Binding-site contacts:
Ligand atom C2 contacts residue LYS38 of chain 1.A at 3.7 Å.
Ligand atom O1 contacts residue SER88 of chain 1.A at 3.5 Å (h-bond).
Ligand atom C12 contacts residue ASP132 of chain 1.A at 3.6 Å.
Ligand atom C2 contacts residue ALA36 of chain 1.A at 3.5 Å (hydrophobic).
Ligand atom C1 contacts residue ALA36 of chain 1.A at 3.7 Å (hydrophobic).
Ligand atom N7 contacts residue LEU85 of chain 1.A at 3.0 Å (h-bond).
Ligand atom C11 contacts residue ASP132 of chain 1.A at 3.8 Å.
Ligand atom C18 contacts residue ASP132 of chain 1.A at 3.0 Å.
Ligand atom N2 contacts residue ILE23 of chain 1.A at 3.5 Å.
Ligand atom C22 contacts residue LEU135 of chain 1.A at 3.6 Å (hydrophobic).
Ligand atom C2 contacts residue MET82 of chain 1.A at 3.7 Å (hydrophobic).
Ligand atom C21 contacts residue MET82 of chain 1.A at 3.6 Å (hydrophobic).
Ligand atom C4 contacts residue MET82 of chain 1.A at 3.3 Å (hydrophobic).
Ligand atom N1 contacts residue ILE148 of chain 1.A at 3.6 Å.
Ligand atom O1 contacts residue ASP132 of chain 1.A at 2.8 Å (salt-bridge).
Ligand atom C9 contacts residue ILE148 of chain 1.A at 3.6 Å (hydrophobic).
Ligand atom N5 contacts residue ALA36 of chain 1.A at 3.5 Å.
Ligand atom F1 contacts residue ILE68 of chain 1.A at 3.7 Å.
Ligand atom F1 contacts residue MET80 of chain 1.A at 3.4 Å.
Ligand atom N4 contacts residue SER88 of chain 1.A at 2.6 Å (h-bond).
Ligand atom C4 contacts residue MET80 of chain 1.A at 3.6 Å (hydrophobic).
Ligand atom C15 contacts residue ASP91 of chain 1.A at 3.6 Å.
Ligand atom N5 contacts residue LEU85 of chain 1.A at 3.0 Å (h-bond).
Ligand atom O1 contacts residue GLU90 of chain 1.A at 3.6 Å.
Ligand atom C9 contacts residue ILE23 of chain 1.A at 3.7 Å (hydrophobic).
Ligand atom C16 contacts residue SER88 of chain 1.A at 3.6 Å.
Ligand atom C3 contacts residue MET82 of chain 1.A at 3.6 Å (hydrophobic).
Ligand atom C16 contacts residue ASP91 of chain 1.A at 3.6 Å.
Ligand atom F1 contacts residue VAL81 of chain 1.A at 3.6 Å.
Ligand atom C5 contacts residue MET82 of chain 1.A at 3.6 Å (hydrophobic).
Ligand atom C3 contacts residue LYS38 of chain 1.A at 3.6 Å.
Ligand atom C11 contacts residue ILE148 of chain 1.A at 3.7 Å (hydrophobic).
Ligand atom C20 contacts residue MET82 of chain 1.A at 3.4 Å (hydrophobic).
Ligand atom C7 contacts residue ILE23 of chain 1.A at 3.6 Å (hydrophobic).
Ligand atom C21 contacts residue LEU85 of chain 1.A at 3.7 Å (hydrophobic).
Ligand atom F1 contacts residue MET82 of chain 1.A at 3.4 Å.
Ligand atom N7 contacts residue LEU84 of chain 1.A at 3.7 Å.
Ligand atom N4 contacts residue ASP91 of chain 1.A at 3.5 Å (salt-bridge).
Ligand atom C21 contacts residue ALA36 of chain 1.A at 3.5 Å (hydrophobic).
Ligand atom C21 contacts residue GLU83 of chain 1.A at 3.6 Å.

Sequence of chain 1.A:
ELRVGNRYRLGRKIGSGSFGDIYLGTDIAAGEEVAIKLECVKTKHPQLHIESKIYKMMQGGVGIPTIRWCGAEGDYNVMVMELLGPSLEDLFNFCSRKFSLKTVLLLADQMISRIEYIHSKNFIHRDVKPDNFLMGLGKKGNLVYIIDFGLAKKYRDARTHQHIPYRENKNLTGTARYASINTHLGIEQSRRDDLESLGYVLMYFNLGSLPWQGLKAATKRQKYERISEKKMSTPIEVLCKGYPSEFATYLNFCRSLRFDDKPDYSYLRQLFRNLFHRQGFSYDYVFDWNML

The protein below binds the small molecule below.
Small molecule (SMILES): Nc1nccc(-c2c(-c3ccc(F)cc3)ncn2C2CCN(Cc3ccon3)CC2)n1